A small-molecule ligand and the protein it binds are described below.
Small molecule (SMILES): O=c1ccn([C@@H]2O[C@@H](CN3CCOCC3)[C@H](O)[C@H]2O)c(=O)[nH]1

Sequence of chain 1.A:
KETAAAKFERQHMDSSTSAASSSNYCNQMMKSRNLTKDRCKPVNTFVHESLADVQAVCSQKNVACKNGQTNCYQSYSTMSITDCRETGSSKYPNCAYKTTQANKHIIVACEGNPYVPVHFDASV

Binding-site contacts:
Ligand atom O4 contacts residue PHE120 of chain 1.A at 3.7 Å.
Ligand atom N3 contacts residue THR45 of chain 1.A at 2.7 Å (h-bond).
Ligand atom C2 contacts residue PHE120 of chain 1.A at 3.8 Å (hydrophobic).
Ligand atom O2 contacts residue VAL43 of chain 1.A at 3.8 Å.
Ligand atom C4' contacts residue PHE120 of chain 1.A at 4.2 Å (hydrophobic).
Ligand atom C2' contacts residue PHE120 of chain 1.A at 3.5 Å (hydrophobic).
Ligand atom O2' contacts residue HIS12 of chain 1.A at 3.2 Å.
Ligand atom O2' contacts residue LYS41 of chain 1.A at 2.7 Å (salt-bridge).
Ligand atom C6 contacts residue VAL43 of chain 1.A at 4.3 Å (hydrophobic).
Ligand atom O2 contacts residue ASN44 of chain 1.A at 3.2 Å.
Ligand atom C2 contacts residue ASN44 of chain 1.A at 3.9 Å.
Ligand atom C4 contacts residue PHE120 of chain 1.A at 3.8 Å (hydrophobic).
Ligand atom N3 contacts residue PHE120 of chain 1.A at 3.4 Å.
Ligand atom C6 contacts residue ASP121 of chain 1.A at 4.2 Å.
Ligand atom O2' contacts residue GLN11 of chain 1.A at 4.3 Å.
Ligand atom C1' contacts residue VAL43 of chain 1.A at 3.4 Å (hydrophobic).
Ligand atom C4 contacts residue VAL43 of chain 1.A at 4.2 Å (hydrophobic).
Ligand atom C1' contacts residue PHE120 of chain 1.A at 4.3 Å (hydrophobic).
Ligand atom N1 contacts residue PHE120 of chain 1.A at 4.1 Å.
Ligand atom C3' contacts residue PHE120 of chain 1.A at 3.9 Å (hydrophobic).
Ligand atom O2' contacts residue ASN44 of chain 1.A at 4.0 Å.
Ligand atom O2 contacts residue HIS12 of chain 1.A at 3.3 Å.
Ligand atom O4 contacts residue THR45 of chain 1.A at 3.5 Å (h-bond).
Ligand atom O2 contacts residue THR45 of chain 1.A at 2.9 Å (h-bond).
Ligand atom O2 contacts residue PHE120 of chain 1.A at 4.0 Å.
Ligand atom C2 contacts residue THR45 of chain 1.A at 3.6 Å.
Ligand atom O4 contacts residue SER123 of chain 1.A at 4.2 Å.
Ligand atom O3' contacts residue PHE120 of chain 1.A at 3.4 Å (h-bond).
Ligand atom C2 contacts residue VAL43 of chain 1.A at 4.0 Å (hydrophobic).
Ligand atom C5 contacts residue VAL43 of chain 1.A at 4.2 Å (hydrophobic).
Ligand atom N1 contacts residue VAL43 of chain 1.A at 3.9 Å.
Ligand atom C4 contacts residue THR45 of chain 1.A at 3.6 Å.
Ligand atom C2' contacts residue HIS12 of chain 1.A at 4.0 Å.
Ligand atom C5 contacts residue ASP121 of chain 1.A at 3.8 Å.
Ligand atom C5 contacts residue LYS66 of chain 1.A at 4.3 Å.
Ligand atom C1' contacts residue LYS41 of chain 1.A at 4.2 Å.
Ligand atom N3 contacts residue VAL43 of chain 1.A at 4.1 Å.
Ligand atom O4 contacts residue ALA122 of chain 1.A at 4.0 Å.
Ligand atom O4' contacts residue VAL43 of chain 1.A at 3.8 Å.
Ligand atom C2' contacts residue LYS41 of chain 1.A at 3.9 Å.